Sequence of chain 1.A:
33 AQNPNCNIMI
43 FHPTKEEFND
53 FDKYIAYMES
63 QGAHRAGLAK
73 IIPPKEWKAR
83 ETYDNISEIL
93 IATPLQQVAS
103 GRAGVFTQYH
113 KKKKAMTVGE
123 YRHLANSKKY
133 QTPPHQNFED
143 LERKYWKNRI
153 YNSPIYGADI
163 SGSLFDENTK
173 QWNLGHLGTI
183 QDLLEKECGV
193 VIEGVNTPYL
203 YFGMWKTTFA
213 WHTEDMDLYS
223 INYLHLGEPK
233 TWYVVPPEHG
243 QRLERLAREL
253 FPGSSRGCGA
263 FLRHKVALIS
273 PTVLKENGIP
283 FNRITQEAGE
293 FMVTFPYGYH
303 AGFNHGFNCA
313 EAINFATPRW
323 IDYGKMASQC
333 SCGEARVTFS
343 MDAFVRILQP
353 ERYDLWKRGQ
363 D

Binding-site contacts:
Ligand atom C4 contacts residue ARG250 of chain 1.A at 1.6 Å.
Ligand atom C1 contacts residue GLU246 of chain 1.A at 4.0 Å.
Ligand atom O9 contacts residue SER330 of chain 1.A at 3.0 Å.
Ligand atom C2 contacts residue GLY261 of chain 1.A at 3.8 Å.
Ligand atom C4 contacts residue GLY261 of chain 1.A at 3.8 Å.
Ligand atom O11 contacts residue ARG265 of chain 1.A at 3.5 Å (salt-bridge).
Ligand atom C7 contacts residue GLU246 of chain 1.A at 3.7 Å.
Ligand atom C1 contacts residue LEU264 of chain 1.A at 3.9 Å (hydrophobic).
Ligand atom C5 contacts residue GLU246 of chain 1.A at 3.3 Å.
Ligand atom C3 contacts residue GLU246 of chain 1.A at 3.5 Å.
Ligand atom C10 contacts residue LEU264 of chain 1.A at 4.1 Å (hydrophobic).
Ligand atom O9 contacts residue ALA262 of chain 1.A at 3.7 Å.
Ligand atom C5 contacts residue ARG250 of chain 1.A at 2.0 Å.
Ligand atom O9 contacts residue ARG250 of chain 1.A at 3.9 Å.
Ligand atom C2 contacts residue ALA262 of chain 1.A at 3.7 Å (hydrophobic).
Ligand atom O8 contacts residue ARG250 of chain 1.A at 3.8 Å.
Ligand atom O12 contacts residue ALA262 of chain 1.A at 3.3 Å.
Ligand atom O12 contacts residue SER330 of chain 1.A at 3.6 Å.
Ligand atom O11 contacts residue LEU264 of chain 1.A at 2.9 Å (h-bond).
Ligand atom O8 contacts residue SER330 of chain 1.A at 3.1 Å (h-bond).
Ligand atom C3 contacts residue ARG250 of chain 1.A at 2.6 Å.
Ligand atom C2 contacts residue ARG250 of chain 1.A at 3.7 Å.
Ligand atom C6 contacts residue GLU246 of chain 1.A at 3.6 Å.
Ligand atom C6 contacts residue PHE263 of chain 1.A at 3.9 Å (hydrophobic).
Ligand atom O11 contacts residue ALA262 of chain 1.A at 3.1 Å.
Ligand atom C4 contacts residue GLU246 of chain 1.A at 3.5 Å.
Ligand atom C2 contacts residue GLU246 of chain 1.A at 4.0 Å.
Ligand atom C1 contacts residue ARG250 of chain 1.A at 4.0 Å.
Ligand atom C6 contacts residue ARG250 of chain 1.A at 3.3 Å.
Ligand atom C10 contacts residue ALA262 of chain 1.A at 3.2 Å (hydrophobic).
Ligand atom O11 contacts residue PHE263 of chain 1.A at 3.6 Å.
Ligand atom C10 contacts residue TYR301 of chain 1.A at 3.8 Å (hydrophobic).
Ligand atom C7 contacts residue SER330 of chain 1.A at 3.5 Å.
Ligand atom O11 contacts residue TYR301 of chain 1.A at 4.0 Å.
Ligand atom O9 contacts residue GLY261 of chain 1.A at 3.0 Å (h-bond).
Ligand atom C7 contacts residue ARG250 of chain 1.A at 3.3 Å.
Ligand atom C7 contacts residue GLY261 of chain 1.A at 3.5 Å.
Ligand atom C3 contacts residue GLY261 of chain 1.A at 3.4 Å.
Ligand atom O8 contacts residue GLU246 of chain 1.A at 2.9 Å (salt-bridge).
Ligand atom O12 contacts residue TYR301 of chain 1.A at 3.9 Å.

The small molecule below binds the protein below.
Small molecule (SMILES): O=C(O)c1ccccc1C(=O)O